Sequence of chain 1.A:
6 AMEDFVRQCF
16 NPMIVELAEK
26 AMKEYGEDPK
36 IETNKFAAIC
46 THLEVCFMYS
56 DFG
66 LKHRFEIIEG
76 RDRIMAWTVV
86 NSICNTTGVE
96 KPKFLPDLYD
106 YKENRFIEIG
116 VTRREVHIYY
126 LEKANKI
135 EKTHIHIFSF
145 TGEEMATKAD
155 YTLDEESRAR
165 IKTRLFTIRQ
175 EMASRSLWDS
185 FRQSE

A small-molecule ligand and the protein it binds are described below.
Small molecule (SMILES): CCc1ccccc1-c1cc(=O)c(O)c(C(=O)O)[nH]1

Binding-site contacts:
Ligand atom OAB contacts residue LEU100 of chain 1.A at 4.2 Å.
Ligand atom OAB contacts residue GLU74 of chain 1.A at 2.3 Å (salt-bridge).
Ligand atom CAS contacts residue HIS47 of chain 1.A at 3.4 Å.
Ligand atom OAC contacts residue HIS47 of chain 1.A at 2.8 Å (h-bond).
Ligand atom OAE contacts residue MN1 of chain 1.C at 2.3 Å.
Ligand atom OAE contacts residue MN1 of chain 1.B at 2.3 Å.
Ligand atom CAJ contacts residue TYR124 of chain 1.A at 4.2 Å (hydrophobic).
Ligand atom OAE contacts residue HIS47 of chain 1.A at 3.2 Å.
Ligand atom CAM contacts residue GLU74 of chain 1.A at 3.0 Å.
Ligand atom CAP contacts residue ASP102 of chain 1.A at 4.1 Å.
Ligand atom CAP contacts residue MN1 of chain 1.B at 3.0 Å.
Ligand atom OAC contacts residue GLU113 of chain 1.A at 3.4 Å (salt-bridge).
Ligand atom CAP contacts residue HIS47 of chain 1.A at 3.6 Å.
Ligand atom CAH contacts residue LYS40 of chain 1.A at 3.8 Å.
Ligand atom OAB contacts residue ASP102 of chain 1.A at 3.8 Å.
Ligand atom OAE contacts residue ASP102 of chain 1.A at 2.8 Å (salt-bridge).
Ligand atom OAE contacts residue GLU74 of chain 1.A at 3.1 Å (salt-bridge).
Ligand atom OAD contacts residue MN1 of chain 1.C at 4.1 Å.
Ligand atom CAP contacts residue LYS128 of chain 1.A at 4.1 Å.
Ligand atom CAA contacts residue ILE44 of chain 1.A at 4.0 Å (hydrophobic).
Ligand atom OAC contacts residue TYR124 of chain 1.A at 4.0 Å.
Ligand atom OAC contacts residue MN1 of chain 1.B at 2.2 Å.
Ligand atom CAS contacts residue MN1 of chain 1.B at 2.9 Å.
Ligand atom CAF contacts residue LYS40 of chain 1.A at 3.5 Å.
Ligand atom CAS contacts residue LYS128 of chain 1.A at 3.6 Å.
Ligand atom CAJ contacts residue MN1 of chain 1.B at 4.2 Å.
Ligand atom OAC contacts residue LYS128 of chain 1.A at 3.1 Å (salt-bridge).
Ligand atom CAR contacts residue GLU74 of chain 1.A at 3.7 Å.
Ligand atom CAS contacts residue GLU113 of chain 1.A at 4.0 Å.
Ligand atom CAA contacts residue HIS47 of chain 1.A at 4.3 Å.
Ligand atom OAC contacts residue ILE114 of chain 1.A at 3.4 Å (h-bond).
Ligand atom CAR contacts residue MN1 of chain 1.C at 3.6 Å.
Ligand atom CAP contacts residue MN1 of chain 1.C at 3.3 Å.
Ligand atom OAB contacts residue MN1 of chain 1.C at 2.0 Å.
Ligand atom CAM contacts residue MN1 of chain 1.C at 3.1 Å.
Ligand atom OAE contacts residue GLU113 of chain 1.A at 2.9 Å (salt-bridge).
Ligand atom CAP contacts residue GLU74 of chain 1.A at 3.8 Å.
Ligand atom OAE contacts residue LYS128 of chain 1.A at 4.1 Å.
Ligand atom CAP contacts residue GLU113 of chain 1.A at 3.8 Å.
Ligand atom OAD contacts residue GLU74 of chain 1.A at 3.3 Å (salt-bridge).